The protein below binds the small molecule below.
Small molecule (SMILES): CC(=O)N[C@@H]1[C@@H](O)[C@H](O)[C@@H](CO)O[C@H]1O

Binding-site contacts:
Ligand atom C7 contacts residue PRO230 of chain 1.C at 3.8 Å (hydrophobic).
Ligand atom C5 contacts residue THR270 of chain 1.C at 4.0 Å.
Ligand atom C6 contacts residue THR270 of chain 1.C at 4.3 Å.
Ligand atom N2 contacts residue ASN259 of chain 1.C at 3.0 Å (h-bond).
Ligand atom C6 contacts residue ARG272 of chain 1.C at 4.3 Å.
Ligand atom O7 contacts residue GLU229 of chain 1.C at 4.3 Å.
Ligand atom O6 contacts residue GLY271 of chain 1.C at 4.0 Å.
Ligand atom O5 contacts residue ASP256 of chain 1.C at 4.2 Å.
Ligand atom O5 contacts residue ASN259 of chain 1.C at 2.3 Å (h-bond).
Ligand atom O6 contacts residue ASP256 of chain 1.C at 3.2 Å (salt-bridge).
Ligand atom C3 contacts residue ASN259 of chain 1.C at 3.8 Å.
Ligand atom C1 contacts residue THR270 of chain 1.C at 3.7 Å.
Ligand atom C8 contacts residue ASN259 of chain 1.C at 4.3 Å.
Ligand atom O6 contacts residue ARG272 of chain 1.C at 3.2 Å.
Ligand atom C7 contacts residue ASN259 of chain 1.C at 3.9 Å.
Ligand atom C1 contacts residue SER255 of chain 1.C at 4.3 Å.
Ligand atom O7 contacts residue PRO230 of chain 1.C at 3.5 Å.
Ligand atom C8 contacts residue PRO230 of chain 1.C at 3.6 Å (hydrophobic).
Ligand atom O5 contacts residue GLY271 of chain 1.C at 4.1 Å.
Ligand atom O5 contacts residue THR270 of chain 1.C at 3.4 Å (h-bond).
Ligand atom C4 contacts residue ASN259 of chain 1.C at 4.2 Å.
Ligand atom C2 contacts residue ASN259 of chain 1.C at 2.5 Å.
Ligand atom C1 contacts residue ASN259 of chain 1.C at 1.4 Å.
Ligand atom O6 contacts residue THR270 of chain 1.C at 4.2 Å.
Ligand atom C8 contacts residue SER255 of chain 1.C at 3.5 Å.
Ligand atom C5 contacts residue ASN259 of chain 1.C at 3.6 Å.
Ligand atom O6 contacts residue ASN259 of chain 1.C at 4.4 Å.
Ligand atom O5 contacts residue ARG272 of chain 1.C at 4.5 Å.
Ligand atom C6 contacts residue ASP256 of chain 1.C at 4.4 Å.
Ligand atom C2 contacts residue SER255 of chain 1.C at 4.5 Å.

Sequence of chain 1.C:
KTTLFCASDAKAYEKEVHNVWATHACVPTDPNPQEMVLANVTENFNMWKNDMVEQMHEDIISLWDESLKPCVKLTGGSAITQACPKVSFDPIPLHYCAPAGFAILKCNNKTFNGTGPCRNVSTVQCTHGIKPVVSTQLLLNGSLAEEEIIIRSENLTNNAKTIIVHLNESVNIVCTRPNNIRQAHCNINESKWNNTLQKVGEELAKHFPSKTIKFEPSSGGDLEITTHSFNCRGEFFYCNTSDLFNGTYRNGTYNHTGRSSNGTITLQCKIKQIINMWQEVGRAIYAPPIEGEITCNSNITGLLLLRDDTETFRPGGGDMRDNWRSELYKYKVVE